This protein binds this small molecule.
Small molecule (SMILES): CC(=O)N[C@H]1[C@H]([C@H](O)[C@H](O)CO)O[C@@](O)(C(=O)O)C[C@@H]1O

Sequence of chain 1.I:
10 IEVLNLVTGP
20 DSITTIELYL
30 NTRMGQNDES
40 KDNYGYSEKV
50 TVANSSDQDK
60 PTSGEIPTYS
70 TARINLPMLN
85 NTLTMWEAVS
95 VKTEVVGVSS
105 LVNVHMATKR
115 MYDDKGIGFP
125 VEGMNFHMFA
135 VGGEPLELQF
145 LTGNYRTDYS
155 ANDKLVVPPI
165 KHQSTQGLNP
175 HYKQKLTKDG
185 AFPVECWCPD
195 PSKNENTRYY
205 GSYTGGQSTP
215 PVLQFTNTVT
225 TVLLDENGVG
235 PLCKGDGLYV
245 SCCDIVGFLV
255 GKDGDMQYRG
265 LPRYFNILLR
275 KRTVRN

Sequence of chain 1.J:
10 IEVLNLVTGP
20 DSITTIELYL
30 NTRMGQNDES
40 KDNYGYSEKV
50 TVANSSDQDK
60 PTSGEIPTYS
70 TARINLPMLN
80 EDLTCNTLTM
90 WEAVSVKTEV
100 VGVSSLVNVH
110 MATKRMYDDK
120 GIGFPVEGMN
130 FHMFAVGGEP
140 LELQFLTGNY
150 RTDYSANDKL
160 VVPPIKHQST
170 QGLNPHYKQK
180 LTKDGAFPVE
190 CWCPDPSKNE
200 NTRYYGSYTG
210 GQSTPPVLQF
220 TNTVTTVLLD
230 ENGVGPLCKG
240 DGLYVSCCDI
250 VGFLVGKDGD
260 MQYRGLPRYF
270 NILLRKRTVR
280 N

Binding-site contacts:
Ligand atom O7 contacts residue ALA52 of chain 1.J at 4.2 Å.
Ligand atom C7 contacts residue THR50 of chain 1.J at 3.9 Å.
Ligand atom C7 contacts residue VAL51 of chain 1.J at 3.2 Å (hydrophobic).
Ligand atom C6 contacts residue THR50 of chain 1.J at 3.9 Å.
Ligand atom C5 contacts residue LYS59 of chain 1.J at 3.8 Å.
Ligand atom O10 contacts residue ALA52 of chain 1.J at 3.6 Å.
Ligand atom O7 contacts residue ASN53 of chain 1.J at 3.9 Å.
Ligand atom C11 contacts residue ASP58 of chain 1.J at 3.8 Å.
Ligand atom O10 contacts residue ASP58 of chain 1.J at 3.8 Å.
Ligand atom C11 contacts residue LYS59 of chain 1.J at 3.6 Å.
Ligand atom C9 contacts residue ARG114 of chain 1.I at 3.4 Å.
Ligand atom O9 contacts residue VAL51 of chain 1.J at 3.1 Å (h-bond).
Ligand atom C1 contacts residue THR61 of chain 1.J at 4.1 Å.
Ligand atom C10 contacts residue VAL51 of chain 1.J at 4.1 Å (hydrophobic).
Ligand atom O1B contacts residue THR50 of chain 1.J at 4.1 Å.
Ligand atom O1A contacts residue THR61 of chain 1.J at 3.4 Å.
Ligand atom C4 contacts residue THR61 of chain 1.J at 4.1 Å.
Ligand atom C11 contacts residue ALA52 of chain 1.J at 3.5 Å (hydrophobic).
Ligand atom C9 contacts residue VAL51 of chain 1.J at 3.4 Å (hydrophobic).
Ligand atom C10 contacts residue LYS59 of chain 1.J at 3.1 Å.
Ligand atom C5 contacts residue THR50 of chain 1.J at 3.9 Å.
Ligand atom C10 contacts residue ALA52 of chain 1.J at 3.9 Å (hydrophobic).
Ligand atom C10 contacts residue THR50 of chain 1.J at 3.7 Å.
Ligand atom C8 contacts residue VAL51 of chain 1.J at 3.8 Å (hydrophobic).
Ligand atom O7 contacts residue VAL51 of chain 1.J at 2.8 Å (h-bond).
Ligand atom C10 contacts residue PRO60 of chain 1.J at 4.2 Å (hydrophobic).
Ligand atom O4 contacts residue LYS59 of chain 1.J at 2.5 Å (salt-bridge).
Ligand atom C4 contacts residue LYS59 of chain 1.J at 3.4 Å.
Ligand atom O10 contacts residue GLN57 of chain 1.J at 3.2 Å (h-bond).
Ligand atom O9 contacts residue ARG114 of chain 1.I at 2.9 Å (salt-bridge).
Ligand atom C11 contacts residue HIS109 of chain 1.I at 3.7 Å.
Ligand atom C11 contacts residue PRO60 of chain 1.J at 3.8 Å (hydrophobic).
Ligand atom O8 contacts residue THR50 of chain 1.J at 3.9 Å.
Ligand atom N5 contacts residue THR50 of chain 1.J at 2.9 Å (h-bond).
Ligand atom C8 contacts residue THR50 of chain 1.J at 4.3 Å.
Ligand atom O10 contacts residue LYS59 of chain 1.J at 2.9 Å (salt-bridge).
Ligand atom N5 contacts residue LYS59 of chain 1.J at 3.3 Å (salt-bridge).
Ligand atom O9 contacts residue THR50 of chain 1.J at 3.5 Å.
Ligand atom C11 contacts residue VAL51 of chain 1.J at 3.9 Å (hydrophobic).
Ligand atom C11 contacts residue THR50 of chain 1.J at 3.5 Å.